Binding-site contacts:
Ligand atom O5 contacts residue TRP216 of chain 1.G at 4.3 Å.
Ligand atom C3 contacts residue ASN159 of chain 2.G at 3.8 Å.
Ligand atom O4 contacts residue TRP216 of chain 1.G at 4.3 Å.
Ligand atom C5 contacts residue LEU238 of chain 2.G at 4.4 Å (hydrophobic).
Ligand atom C1 contacts residue LEU238 of chain 2.G at 4.5 Å (hydrophobic).
Ligand atom O7 contacts residue PRO215 of chain 1.G at 3.4 Å.
Ligand atom C7 contacts residue ASN159 of chain 2.G at 3.8 Å.
Ligand atom O7 contacts residue TRP216 of chain 1.G at 2.9 Å (h-bond).
Ligand atom C8 contacts residue PRO215 of chain 1.G at 4.4 Å (hydrophobic).
Ligand atom O7 contacts residue SER221 of chain 1.G at 4.4 Å.
Ligand atom C5 contacts residue TRP216 of chain 1.G at 3.8 Å (hydrophobic).
Ligand atom O3 contacts residue TRP216 of chain 1.G at 4.0 Å.
Ligand atom C8 contacts residue ILE236 of chain 2.G at 4.4 Å (hydrophobic).
Ligand atom N2 contacts residue ASN159 of chain 2.G at 2.8 Å (h-bond).
Ligand atom O7 contacts residue ASN159 of chain 2.G at 4.3 Å.
Ligand atom C7 contacts residue TRP216 of chain 1.G at 3.9 Å (hydrophobic).
Ligand atom O7 contacts residue ARG214 of chain 1.G at 3.8 Å.
Ligand atom C6 contacts residue TRP216 of chain 1.G at 3.4 Å (hydrophobic).
Ligand atom C8 contacts residue SER213 of chain 1.G at 4.4 Å.
Ligand atom C4 contacts residue ASN159 of chain 2.G at 4.2 Å.
Ligand atom C2 contacts residue ASN159 of chain 2.G at 2.4 Å.
Ligand atom C5 contacts residue ASN159 of chain 2.G at 3.7 Å.
Ligand atom N2 contacts residue SER213 of chain 1.G at 3.9 Å.
Ligand atom O5 contacts residue TRP216 of chain 1.G at 4.3 Å.
Ligand atom C1 contacts residue ASN159 of chain 2.G at 1.4 Å.
Ligand atom C7 contacts residue PRO215 of chain 1.G at 4.3 Å (hydrophobic).
Ligand atom C2 contacts residue TRP216 of chain 1.G at 4.5 Å (hydrophobic).
Ligand atom O6 contacts residue THR161 of chain 2.G at 3.3 Å.
Ligand atom O5 contacts residue ASN159 of chain 2.G at 2.4 Å (h-bond).

Sequence of chain 2.G:
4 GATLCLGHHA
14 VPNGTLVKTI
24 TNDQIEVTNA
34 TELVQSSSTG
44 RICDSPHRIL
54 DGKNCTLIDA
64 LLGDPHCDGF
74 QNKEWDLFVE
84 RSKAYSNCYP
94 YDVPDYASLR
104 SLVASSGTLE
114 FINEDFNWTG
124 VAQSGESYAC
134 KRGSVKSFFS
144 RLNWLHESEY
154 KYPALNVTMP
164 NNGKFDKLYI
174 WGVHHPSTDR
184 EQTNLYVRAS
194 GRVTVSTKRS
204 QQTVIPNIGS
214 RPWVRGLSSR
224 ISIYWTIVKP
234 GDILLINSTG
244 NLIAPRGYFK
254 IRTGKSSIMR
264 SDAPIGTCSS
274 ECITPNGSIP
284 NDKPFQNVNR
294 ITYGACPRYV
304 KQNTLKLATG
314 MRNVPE

Sequence of chain 1.G:
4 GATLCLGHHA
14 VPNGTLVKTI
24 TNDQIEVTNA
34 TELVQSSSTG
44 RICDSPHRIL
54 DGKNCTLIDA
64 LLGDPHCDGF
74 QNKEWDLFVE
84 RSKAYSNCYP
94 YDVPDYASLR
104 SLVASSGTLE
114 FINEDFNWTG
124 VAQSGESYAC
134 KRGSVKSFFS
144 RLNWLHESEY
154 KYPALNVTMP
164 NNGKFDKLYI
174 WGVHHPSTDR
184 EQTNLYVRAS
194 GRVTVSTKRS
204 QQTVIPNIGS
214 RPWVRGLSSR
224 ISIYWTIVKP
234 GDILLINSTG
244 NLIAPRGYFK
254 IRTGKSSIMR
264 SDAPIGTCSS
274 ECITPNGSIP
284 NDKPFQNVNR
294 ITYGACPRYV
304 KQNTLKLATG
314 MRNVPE

This protein binds this small molecule.
Small molecule (SMILES): CC(=O)N[C@H]1[C@H](O[C@H]2[C@H](O)[C@@H](NC(C)=O)CO[C@@H]2CO)O[C@H](CO)[C@@H](O[C@@H]2O[C@H](CO[C@H]3O[C@H](CO)[C@@H](O)[C@H](O)[C@@H]3O)[C@@H](O)[C@H](O[C@H]3O[C@H](CO)[C@@H](O)[C@H](O)[C@@H]3O)[C@@H]2O)[C@@H]1O